Sequence of chain 1.A:
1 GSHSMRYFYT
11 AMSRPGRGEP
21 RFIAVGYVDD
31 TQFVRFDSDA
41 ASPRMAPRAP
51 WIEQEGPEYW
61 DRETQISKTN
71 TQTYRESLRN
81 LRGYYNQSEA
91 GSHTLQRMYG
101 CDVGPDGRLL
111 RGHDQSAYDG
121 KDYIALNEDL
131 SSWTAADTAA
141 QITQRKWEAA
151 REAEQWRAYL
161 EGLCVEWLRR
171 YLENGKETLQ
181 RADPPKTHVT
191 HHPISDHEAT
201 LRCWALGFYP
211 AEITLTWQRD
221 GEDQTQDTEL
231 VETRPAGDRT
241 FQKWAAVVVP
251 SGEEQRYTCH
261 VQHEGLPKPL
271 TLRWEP

The protein below binds the small molecule below.
Small molecule (SMILES): CC[C@H](C)[C@H](NC(=O)[C@H](CC(C)C)NC(=O)[C@H](CCCCN)NC(=O)[C@H](CCC(N)=O)NC(=O)[C@@H](N)CC(N)=O)C(=O)N[C@@H](C)C(=O)N[C@@H](CC(N)=O)C(=O)N[C@@H](C)C(=O)N[C@@H](Cc1ccccc1)C(=O)O

Binding-site contacts:
Ligand atom O contacts residue ARG62 of chain 1.A at 3.0 Å (salt-bridge).
Ligand atom N contacts residue TYR7 of chain 1.A at 2.7 Å (h-bond).
Ligand atom CZ contacts residue SER116 of chain 1.A at 3.2 Å.
Ligand atom CB contacts residue SER77 of chain 1.A at 3.5 Å.
Ligand atom CB contacts residue TRP167 of chain 1.A at 3.2 Å (hydrophobic).
Ligand atom O contacts residue TYR159 of chain 1.A at 2.5 Å (h-bond).
Ligand atom N contacts residue SER77 of chain 1.A at 2.9 Å (h-bond).
Ligand atom N contacts residue TYR171 of chain 1.A at 2.9 Å (h-bond).
Ligand atom CB contacts residue GLU63 of chain 1.A at 3.4 Å.
Ligand atom CG contacts residue GLU152 of chain 1.A at 3.0 Å.
Ligand atom OD1 contacts residue GLU152 of chain 1.A at 3.0 Å (salt-bridge).
Ligand atom CA contacts residue TYR7 of chain 1.A at 3.5 Å (hydrophobic).
Ligand atom OE1 contacts residue MET45 of chain 1.A at 3.4 Å (h-bond).
Ligand atom N contacts residue GLU63 of chain 1.A at 3.0 Å (salt-bridge).
Ligand atom CA contacts residue SER77 of chain 1.A at 3.3 Å.
Ligand atom O contacts residue ASN70 of chain 1.A at 3.2 Å (h-bond).
Ligand atom CG contacts residue TYR7 of chain 1.A at 3.4 Å (hydrophobic).
Ligand atom ND2 contacts residue ALA150 of chain 1.A at 3.1 Å.
Ligand atom O contacts residue THR73 of chain 1.A at 3.4 Å (h-bond).
Ligand atom OXT contacts residue THR143 of chain 1.A at 2.6 Å (h-bond).
Ligand atom N contacts residue TYR99 of chain 1.A at 3.1 Å (h-bond).
Ligand atom CD1 contacts residue SER77 of chain 1.A at 3.3 Å.
Ligand atom OXT contacts residue TYR84 of chain 1.A at 2.9 Å (h-bond).
Ligand atom CB contacts residue ASN70 of chain 1.A at 3.3 Å.
Ligand atom O contacts residue ILE66 of chain 1.A at 3.4 Å.
Ligand atom CG contacts residue GLU63 of chain 1.A at 3.3 Å.
Ligand atom CB contacts residue GLU152 of chain 1.A at 3.4 Å.
Ligand atom CD1 contacts residue TYR9 of chain 1.A at 3.4 Å (hydrophobic).
Ligand atom C contacts residue TYR7 of chain 1.A at 3.4 Å (hydrophobic).
Ligand atom NE2 contacts residue TYR9 of chain 1.A at 2.7 Å (h-bond).
Ligand atom O contacts residue LYS146 of chain 1.A at 3.0 Å (salt-bridge).
Ligand atom ND2 contacts residue ARG62 of chain 1.A at 2.7 Å (salt-bridge).
Ligand atom CB contacts residue TYR99 of chain 1.A at 3.4 Å (hydrophobic).
Ligand atom OD1 contacts residue ARG62 of chain 1.A at 3.2 Å (salt-bridge).
Ligand atom N contacts residue ASN70 of chain 1.A at 3.3 Å (h-bond).
Ligand atom O contacts residue TRP147 of chain 1.A at 3.1 Å (h-bond).
Ligand atom OE1 contacts residue GLU63 of chain 1.A at 3.0 Å (salt-bridge).
Ligand atom O contacts residue ASN80 of chain 1.A at 2.9 Å (h-bond).
Ligand atom CG contacts residue ARG62 of chain 1.A at 3.1 Å.
Ligand atom O contacts residue TYR84 of chain 1.A at 3.4 Å (h-bond).